Binding-site contacts:
Ligand atom C1 contacts residue ASN113 of chain 1.B at 1.4 Å.
Ligand atom C6 contacts residue PHE189 of chain 1.B at 3.9 Å (hydrophobic).
Ligand atom C6 contacts residue TYR116 of chain 1.B at 3.6 Å (hydrophobic).
Ligand atom C5 contacts residue ASN113 of chain 1.B at 3.6 Å.
Ligand atom C3 contacts residue ARG185 of chain 1.B at 3.7 Å.
Ligand atom O5 contacts residue GLU109 of chain 1.B at 3.5 Å (salt-bridge).
Ligand atom O4 contacts residue ARG185 of chain 1.B at 3.0 Å (salt-bridge).
Ligand atom O5 contacts residue TYR116 of chain 1.B at 3.4 Å.
Ligand atom O5 contacts residue PHE189 of chain 1.B at 4.2 Å.
Ligand atom N2 contacts residue ARG185 of chain 1.B at 4.3 Å.
Ligand atom C1 contacts residue ARG185 of chain 1.B at 4.0 Å.
Ligand atom C1 contacts residue GLU109 of chain 1.B at 3.5 Å.
Ligand atom C3 contacts residue ASN113 of chain 1.B at 3.8 Å.
Ligand atom O3 contacts residue ARG185 of chain 1.B at 4.2 Å.
Ligand atom N2 contacts residue SER115 of chain 1.B at 4.4 Å.
Ligand atom O7 contacts residue LEU207 of chain 1.A at 3.9 Å.
Ligand atom C8 contacts residue PHE189 of chain 1.B at 3.7 Å (hydrophobic).
Ligand atom C7 contacts residue ASN113 of chain 1.B at 3.7 Å.
Ligand atom C4 contacts residue ASN113 of chain 1.B at 4.2 Å.
Ligand atom O7 contacts residue ASN113 of chain 1.B at 4.0 Å.
Ligand atom O6 contacts residue LEU207 of chain 1.A at 3.9 Å.
Ligand atom C2 contacts residue ARG185 of chain 1.B at 4.1 Å.
Ligand atom C7 contacts residue ARG185 of chain 1.B at 3.7 Å.
Ligand atom N2 contacts residue ASN113 of chain 1.B at 3.0 Å (h-bond).
Ligand atom C5 contacts residue TYR116 of chain 1.B at 4.2 Å (hydrophobic).
Ligand atom C8 contacts residue ASN113 of chain 1.B at 4.0 Å.
Ligand atom C2 contacts residue LEU207 of chain 1.A at 4.5 Å (hydrophobic).
Ligand atom O7 contacts residue ARG185 of chain 1.B at 2.6 Å (salt-bridge).
Ligand atom O5 contacts residue LEU207 of chain 1.A at 4.5 Å.
Ligand atom C5 contacts residue ARG185 of chain 1.B at 4.2 Å.
Ligand atom C8 contacts residue ARG185 of chain 1.B at 3.6 Å.
Ligand atom O5 contacts residue ASN113 of chain 1.B at 2.3 Å (h-bond).
Ligand atom C4 contacts residue LEU207 of chain 1.A at 4.2 Å (hydrophobic).
Ligand atom C1 contacts residue TYR116 of chain 1.B at 3.7 Å (hydrophobic).
Ligand atom O6 contacts residue TYR116 of chain 1.B at 3.4 Å (h-bond).
Ligand atom O6 contacts residue ASP208 of chain 1.A at 4.2 Å.
Ligand atom C2 contacts residue ASN113 of chain 1.B at 2.5 Å.
Ligand atom C4 contacts residue ARG185 of chain 1.B at 3.8 Å.
Ligand atom C5 contacts residue PHE189 of chain 1.B at 3.9 Å (hydrophobic).
Ligand atom C2 contacts residue GLU109 of chain 1.B at 4.1 Å.

Sequence of chain 1.B:
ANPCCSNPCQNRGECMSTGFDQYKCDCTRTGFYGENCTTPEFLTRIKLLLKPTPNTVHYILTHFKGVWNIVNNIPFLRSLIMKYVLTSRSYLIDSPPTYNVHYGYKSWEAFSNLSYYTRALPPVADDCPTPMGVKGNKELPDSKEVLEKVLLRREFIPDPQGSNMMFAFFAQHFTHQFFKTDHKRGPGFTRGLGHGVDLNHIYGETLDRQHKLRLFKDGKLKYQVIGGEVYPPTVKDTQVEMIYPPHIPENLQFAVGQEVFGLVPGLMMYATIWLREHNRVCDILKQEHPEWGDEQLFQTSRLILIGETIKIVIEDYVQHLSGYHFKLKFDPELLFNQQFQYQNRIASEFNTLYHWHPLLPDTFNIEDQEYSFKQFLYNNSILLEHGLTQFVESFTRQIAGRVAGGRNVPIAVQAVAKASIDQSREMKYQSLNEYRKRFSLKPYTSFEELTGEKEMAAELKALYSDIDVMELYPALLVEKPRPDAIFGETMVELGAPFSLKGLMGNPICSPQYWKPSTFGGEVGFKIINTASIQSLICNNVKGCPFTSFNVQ

A small-molecule ligand and the protein it binds are described below.
Small molecule (SMILES): CC(=O)N[C@H]1[C@H](O[C@H]2[C@H](O)[C@@H](NC(C)=O)CO[C@@H]2CO)O[C@H](CO)[C@@H](O)[C@@H]1O

Sequence of chain 1.A:
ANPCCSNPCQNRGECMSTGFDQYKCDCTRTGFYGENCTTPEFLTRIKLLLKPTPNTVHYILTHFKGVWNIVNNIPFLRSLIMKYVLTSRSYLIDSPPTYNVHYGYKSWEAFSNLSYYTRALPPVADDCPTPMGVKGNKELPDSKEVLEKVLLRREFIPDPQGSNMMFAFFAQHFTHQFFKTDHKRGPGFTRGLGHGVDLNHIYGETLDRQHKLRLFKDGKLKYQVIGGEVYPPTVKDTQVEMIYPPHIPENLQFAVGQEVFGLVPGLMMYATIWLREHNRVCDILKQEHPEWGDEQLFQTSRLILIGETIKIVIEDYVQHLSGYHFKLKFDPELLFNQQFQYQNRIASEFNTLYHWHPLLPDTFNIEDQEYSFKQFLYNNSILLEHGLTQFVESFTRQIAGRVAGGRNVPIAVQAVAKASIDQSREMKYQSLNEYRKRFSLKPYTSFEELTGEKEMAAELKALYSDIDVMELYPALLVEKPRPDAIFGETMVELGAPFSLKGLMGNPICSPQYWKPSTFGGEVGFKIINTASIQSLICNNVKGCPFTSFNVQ